Sequence of chain 1.A:
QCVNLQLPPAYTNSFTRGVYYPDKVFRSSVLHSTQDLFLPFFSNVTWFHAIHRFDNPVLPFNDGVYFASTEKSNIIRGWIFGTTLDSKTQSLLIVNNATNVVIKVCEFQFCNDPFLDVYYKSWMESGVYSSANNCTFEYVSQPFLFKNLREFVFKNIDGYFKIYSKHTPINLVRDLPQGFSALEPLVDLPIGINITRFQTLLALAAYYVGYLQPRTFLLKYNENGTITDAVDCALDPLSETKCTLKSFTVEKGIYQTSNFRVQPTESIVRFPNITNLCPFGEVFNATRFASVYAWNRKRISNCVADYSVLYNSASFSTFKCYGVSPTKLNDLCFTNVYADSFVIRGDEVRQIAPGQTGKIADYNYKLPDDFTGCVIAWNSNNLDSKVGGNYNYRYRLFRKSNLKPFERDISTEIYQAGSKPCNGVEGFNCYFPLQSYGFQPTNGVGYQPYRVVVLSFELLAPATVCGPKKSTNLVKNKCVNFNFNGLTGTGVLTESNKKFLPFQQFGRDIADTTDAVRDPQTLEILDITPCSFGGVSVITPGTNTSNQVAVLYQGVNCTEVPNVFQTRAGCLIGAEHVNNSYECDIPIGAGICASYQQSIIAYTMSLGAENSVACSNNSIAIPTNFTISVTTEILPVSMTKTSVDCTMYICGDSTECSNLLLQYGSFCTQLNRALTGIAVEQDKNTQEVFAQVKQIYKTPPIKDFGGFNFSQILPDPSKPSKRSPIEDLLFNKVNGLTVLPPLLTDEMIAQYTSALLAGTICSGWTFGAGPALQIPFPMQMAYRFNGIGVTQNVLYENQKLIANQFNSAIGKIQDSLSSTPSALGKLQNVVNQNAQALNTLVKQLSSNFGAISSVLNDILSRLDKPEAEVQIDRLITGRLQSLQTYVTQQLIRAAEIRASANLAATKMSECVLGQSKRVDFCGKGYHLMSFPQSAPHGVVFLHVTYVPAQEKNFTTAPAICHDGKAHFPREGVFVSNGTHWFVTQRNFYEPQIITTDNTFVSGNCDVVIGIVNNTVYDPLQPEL

A protein and the small-molecule ligand that binds it are described below.
Small molecule (SMILES): CC(=O)N[C@@H]1[C@@H](O)[C@H](O)[C@@H](CO)O[C@H]1O

Binding-site contacts:
Ligand atom C8 contacts residue ASN1096 of chain 1.A at 3.4 Å.
Ligand atom O5 contacts residue PHE1101 of chain 1.A at 3.8 Å.
Ligand atom C3 contacts residue HIS1099 of chain 1.A at 3.9 Å.
Ligand atom C6 contacts residue PHE1101 of chain 1.A at 4.0 Å (hydrophobic).
Ligand atom N2 contacts residue ASN1096 of chain 1.A at 2.9 Å (h-bond).
Ligand atom C4 contacts residue ASN1096 of chain 1.A at 4.3 Å.
Ligand atom O4 contacts residue HIS1099 of chain 1.A at 4.2 Å.
Ligand atom C7 contacts residue THR1098 of chain 1.A at 4.0 Å.
Ligand atom C2 contacts residue ASN1096 of chain 1.A at 2.5 Å.
Ligand atom O3 contacts residue THR1098 of chain 1.A at 4.3 Å.
Ligand atom C5 contacts residue PHE1101 of chain 1.A at 4.1 Å (hydrophobic).
Ligand atom C1 contacts residue PHE1101 of chain 1.A at 4.3 Å (hydrophobic).
Ligand atom O5 contacts residue ASN1096 of chain 1.A at 2.4 Å (h-bond).
Ligand atom N2 contacts residue THR1098 of chain 1.A at 2.9 Å (h-bond).
Ligand atom C5 contacts residue ASN1096 of chain 1.A at 3.7 Å.
Ligand atom C2 contacts residue THR1098 of chain 1.A at 3.6 Å.
Ligand atom C2 contacts residue HIS1099 of chain 1.A at 4.5 Å.
Ligand atom C1 contacts residue ASN1096 of chain 1.A at 1.5 Å.
Ligand atom C1 contacts residue HIS1099 of chain 1.A at 4.0 Å.
Ligand atom C8 contacts residue THR1098 of chain 1.A at 4.0 Å.
Ligand atom C7 contacts residue ASN1096 of chain 1.A at 3.5 Å.
Ligand atom C3 contacts residue ASN1096 of chain 1.A at 3.8 Å.
Ligand atom C3 contacts residue THR1098 of chain 1.A at 3.6 Å.
Ligand atom C5 contacts residue HIS1099 of chain 1.A at 3.9 Å.
Ligand atom C4 contacts residue HIS1099 of chain 1.A at 4.3 Å.
Ligand atom C1 contacts residue THR1098 of chain 1.A at 3.7 Å.
Ligand atom O7 contacts residue ASN1096 of chain 1.A at 3.7 Å.
Ligand atom O5 contacts residue HIS1099 of chain 1.A at 4.4 Å.